Binding-site contacts:
Ligand atom C10 contacts residue PRO60 of chain 1.J at 4.3 Å (hydrophobic).
Ligand atom C5 contacts residue LYS59 of chain 1.J at 4.0 Å.
Ligand atom O10 contacts residue GLN57 of chain 1.J at 3.2 Å (h-bond).
Ligand atom O7 contacts residue VAL51 of chain 1.J at 3.1 Å (h-bond).
Ligand atom C11 contacts residue THR50 of chain 1.J at 3.6 Å.
Ligand atom C7 contacts residue VAL51 of chain 1.J at 3.3 Å (hydrophobic).
Ligand atom O10 contacts residue ALA52 of chain 1.J at 3.8 Å.
Ligand atom C4 contacts residue LYS59 of chain 1.J at 3.5 Å.
Ligand atom C9 contacts residue ARG114 of chain 1.I at 3.5 Å.
Ligand atom O4 contacts residue LYS59 of chain 1.J at 2.5 Å (salt-bridge).
Ligand atom C6 contacts residue THR50 of chain 1.J at 4.0 Å.
Ligand atom O10 contacts residue ASP58 of chain 1.J at 3.9 Å.
Ligand atom C5 contacts residue THR50 of chain 1.J at 3.9 Å.
Ligand atom O1B contacts residue THR50 of chain 1.J at 4.1 Å.
Ligand atom C11 contacts residue PRO60 of chain 1.J at 3.9 Å (hydrophobic).
Ligand atom C10 contacts residue VAL51 of chain 1.J at 4.1 Å (hydrophobic).
Ligand atom N5 contacts residue VAL51 of chain 1.J at 4.3 Å.
Ligand atom N5 contacts residue THR50 of chain 1.J at 3.0 Å (h-bond).
Ligand atom C10 contacts residue ALA52 of chain 1.J at 3.9 Å (hydrophobic).
Ligand atom C11 contacts residue ALA52 of chain 1.J at 3.5 Å (hydrophobic).
Ligand atom C7 contacts residue THR50 of chain 1.J at 4.0 Å.
Ligand atom O1A contacts residue THR61 of chain 1.J at 3.5 Å.
Ligand atom O9 contacts residue ARG114 of chain 1.I at 2.9 Å (salt-bridge).
Ligand atom N5 contacts residue LYS59 of chain 1.J at 3.4 Å (salt-bridge).
Ligand atom C4 contacts residue THR61 of chain 1.J at 4.0 Å.
Ligand atom C10 contacts residue LYS59 of chain 1.J at 3.2 Å.
Ligand atom C8 contacts residue THR50 of chain 1.J at 4.4 Å.
Ligand atom O8 contacts residue THR50 of chain 1.J at 3.9 Å.
Ligand atom C10 contacts residue THR50 of chain 1.J at 3.7 Å.
Ligand atom C9 contacts residue VAL51 of chain 1.J at 3.5 Å (hydrophobic).
Ligand atom C1 contacts residue THR61 of chain 1.J at 4.1 Å.
Ligand atom O9 contacts residue VAL51 of chain 1.J at 3.2 Å (h-bond).
Ligand atom O7 contacts residue ASN53 of chain 1.J at 3.9 Å.
Ligand atom C11 contacts residue ASP58 of chain 1.J at 3.8 Å.
Ligand atom C11 contacts residue HIS109 of chain 1.I at 3.8 Å.
Ligand atom O9 contacts residue THR50 of chain 1.J at 3.6 Å.
Ligand atom C11 contacts residue VAL51 of chain 1.J at 3.9 Å (hydrophobic).
Ligand atom C11 contacts residue LYS59 of chain 1.J at 3.6 Å.
Ligand atom O10 contacts residue LYS59 of chain 1.J at 3.0 Å (salt-bridge).
Ligand atom C8 contacts residue VAL51 of chain 1.J at 4.0 Å (hydrophobic).

Sequence of chain 1.J:
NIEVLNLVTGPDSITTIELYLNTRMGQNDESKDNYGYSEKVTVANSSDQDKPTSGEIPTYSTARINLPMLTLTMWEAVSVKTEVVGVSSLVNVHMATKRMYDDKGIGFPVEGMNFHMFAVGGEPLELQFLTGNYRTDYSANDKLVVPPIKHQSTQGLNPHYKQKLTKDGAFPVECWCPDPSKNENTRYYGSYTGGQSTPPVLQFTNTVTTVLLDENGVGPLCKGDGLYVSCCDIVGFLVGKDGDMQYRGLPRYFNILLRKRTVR

The small molecule below binds the protein below.
Small molecule (SMILES): CC(=O)N[C@H]1[C@H]([C@H](O)[C@H](O)CO)O[C@@](O)(C(=O)O)C[C@@H]1O

Sequence of chain 1.I:
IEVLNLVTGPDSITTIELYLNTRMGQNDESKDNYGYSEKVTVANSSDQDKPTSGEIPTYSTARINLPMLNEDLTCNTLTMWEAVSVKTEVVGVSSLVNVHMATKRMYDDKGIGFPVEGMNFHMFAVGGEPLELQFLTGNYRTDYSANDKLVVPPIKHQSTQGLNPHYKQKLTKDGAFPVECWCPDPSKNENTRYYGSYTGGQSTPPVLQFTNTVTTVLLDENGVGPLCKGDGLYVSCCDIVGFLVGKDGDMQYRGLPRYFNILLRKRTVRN